Binding-site contacts:
Ligand atom O43 contacts residue LYS31 of chain 1.P at 3.6 Å.
Ligand atom O2 contacts residue LYS71 of chain 1.O at 3.9 Å.
Ligand atom O42 contacts residue LYS31 of chain 1.P at 4.5 Å.
Ligand atom O51 contacts residue LYS29 of chain 1.P at 3.6 Å.
Ligand atom O12 contacts residue LYS73 of chain 1.O at 4.1 Å.
Ligand atom O53 contacts residue LYS19 of chain 1.P at 4.0 Å.
Ligand atom O11 contacts residue LYS73 of chain 1.O at 2.6 Å (salt-bridge).
Ligand atom O42 contacts residue LYS29 of chain 1.P at 2.8 Å (salt-bridge).
Ligand atom O52 contacts residue LYS29 of chain 1.P at 4.3 Å.
Ligand atom O4 contacts residue LYS31 of chain 1.P at 4.4 Å.
Ligand atom O2 contacts residue LYS73 of chain 1.O at 4.2 Å.
Ligand atom O52 contacts residue HIS32 of chain 1.P at 3.9 Å.
Ligand atom O51 contacts residue HIS32 of chain 1.P at 4.2 Å.
Ligand atom P1 contacts residue LYS73 of chain 1.O at 3.9 Å.
Ligand atom P4 contacts residue LYS29 of chain 1.P at 4.3 Å.
Ligand atom O43 contacts residue LYS71 of chain 1.O at 3.8 Å.
Ligand atom P4 contacts residue LYS73 of chain 1.O at 4.1 Å.
Ligand atom C3 contacts residue LYS73 of chain 1.O at 3.8 Å.
Ligand atom O5 contacts residue LYS29 of chain 1.P at 4.1 Å.
Ligand atom P4 contacts residue GLY72 of chain 1.O at 4.0 Å.
Ligand atom O3 contacts residue LYS73 of chain 1.O at 2.8 Å (salt-bridge).
Ligand atom O43 contacts residue GLY72 of chain 1.O at 2.6 Å (h-bond).
Ligand atom O41 contacts residue LYS73 of chain 1.O at 3.4 Å (salt-bridge).
Ligand atom P5 contacts residue LYS31 of chain 1.P at 4.2 Å.
Ligand atom O4 contacts residue LYS71 of chain 1.O at 3.5 Å.
Ligand atom O52 contacts residue LYS31 of chain 1.P at 2.7 Å (salt-bridge).
Ligand atom P5 contacts residue LYS29 of chain 1.P at 4.2 Å.
Ligand atom O41 contacts residue GLY72 of chain 1.O at 4.0 Å.
Ligand atom P4 contacts residue LYS71 of chain 1.O at 4.3 Å.
Ligand atom C2 contacts residue LYS71 of chain 1.O at 4.1 Å.
Ligand atom O41 contacts residue HIS115 of chain 1.O at 4.3 Å.
Ligand atom O43 contacts residue LYS73 of chain 1.O at 3.6 Å.

Sequence of chain 1.O:
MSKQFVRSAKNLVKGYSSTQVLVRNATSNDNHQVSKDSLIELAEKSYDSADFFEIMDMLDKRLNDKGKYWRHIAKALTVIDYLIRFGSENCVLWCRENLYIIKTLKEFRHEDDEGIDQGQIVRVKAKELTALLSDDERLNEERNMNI

Sequence of chain 1.P:
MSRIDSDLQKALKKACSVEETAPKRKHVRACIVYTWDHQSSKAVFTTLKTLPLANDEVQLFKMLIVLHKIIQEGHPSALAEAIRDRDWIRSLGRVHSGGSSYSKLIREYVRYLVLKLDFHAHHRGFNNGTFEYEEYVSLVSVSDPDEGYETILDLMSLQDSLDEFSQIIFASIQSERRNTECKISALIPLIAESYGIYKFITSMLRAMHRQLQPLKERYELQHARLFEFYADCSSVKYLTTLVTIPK

This protein binds this small molecule.
Small molecule (SMILES): CCCCCCCC(=O)OC[C@H](COP(=O)(O)O[C@@H]1[C@H](O)[C@H](O)[C@@H](OP(=O)(O)O)[C@H](OP(=O)(O)O)[C@H]1O)OC(=O)CCCCCCC